Sequence of chain 1.A:
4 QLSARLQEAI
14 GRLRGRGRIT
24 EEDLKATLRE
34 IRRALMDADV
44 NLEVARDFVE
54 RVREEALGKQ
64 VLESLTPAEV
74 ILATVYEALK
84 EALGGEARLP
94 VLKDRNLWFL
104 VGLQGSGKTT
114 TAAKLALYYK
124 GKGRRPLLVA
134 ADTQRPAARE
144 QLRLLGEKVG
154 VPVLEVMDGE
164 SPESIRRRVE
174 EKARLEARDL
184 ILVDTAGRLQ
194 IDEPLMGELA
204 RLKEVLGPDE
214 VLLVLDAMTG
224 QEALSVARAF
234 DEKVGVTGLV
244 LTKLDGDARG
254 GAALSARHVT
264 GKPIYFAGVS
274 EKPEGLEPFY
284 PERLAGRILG

Binding-site contacts:
Ligand atom C5 contacts residue ARG286 of chain 1.A at 3.8 Å.
Ligand atom C3 contacts residue LEU247 of chain 1.A at 3.8 Å (hydrophobic).
Ligand atom C2 contacts residue ARG286 of chain 1.A at 3.4 Å.
Ligand atom O1 contacts residue ALA270 of chain 1.A at 3.5 Å.
Ligand atom C1 contacts residue ARG286 of chain 1.A at 4.4 Å.
Ligand atom N4 contacts residue ARG286 of chain 1.A at 3.3 Å.
Ligand atom C3 contacts residue VAL272 of chain 1.A at 3.9 Å (hydrophobic).
Ligand atom C6 contacts residue LEU287 of chain 1.A at 4.3 Å (hydrophobic).
Ligand atom C5 contacts residue LEU247 of chain 1.A at 3.9 Å (hydrophobic).
Ligand atom C2 contacts residue LEU247 of chain 1.A at 4.1 Å (hydrophobic).
Ligand atom O1 contacts residue PHE282 of chain 1.A at 4.0 Å.
Ligand atom O2 contacts residue PRO281 of chain 1.A at 4.1 Å.
Ligand atom O1 contacts residue TYR283 of chain 1.A at 3.4 Å.
Ligand atom N4 contacts residue SO41 of chain 1.J at 3.7 Å.
Ligand atom N1 contacts residue GLU280 of chain 1.A at 4.1 Å.
Ligand atom C5 contacts residue SO41 of chain 1.J at 3.9 Å.
Ligand atom N1 contacts residue LEU247 of chain 1.A at 4.0 Å.
Ligand atom O1 contacts residue PRO281 of chain 1.A at 3.0 Å (h-bond).
Ligand atom O2 contacts residue TYR283 of chain 1.A at 3.0 Å (h-bond).
Ligand atom C1 contacts residue PHE282 of chain 1.A at 4.2 Å (hydrophobic).
Ligand atom C2 contacts residue GLU280 of chain 1.A at 3.5 Å.
Ligand atom C1 contacts residue ALA270 of chain 1.A at 3.6 Å (hydrophobic).
Ligand atom N4 contacts residue ARG290 of chain 1.A at 3.6 Å.
Ligand atom N1 contacts residue ARG286 of chain 1.A at 3.8 Å.
Ligand atom O2 contacts residue ALA270 of chain 1.A at 3.8 Å.
Ligand atom O2 contacts residue PHE282 of chain 1.A at 3.2 Å.
Ligand atom C1 contacts residue TYR283 of chain 1.A at 3.8 Å (hydrophobic).
Ligand atom C6 contacts residue LEU247 of chain 1.A at 3.9 Å (hydrophobic).
Ligand atom C2 contacts residue ALA270 of chain 1.A at 4.0 Å (hydrophobic).
Ligand atom C1 contacts residue GLU280 of chain 1.A at 3.9 Å.
Ligand atom C6 contacts residue ARG286 of chain 1.A at 3.7 Å.
Ligand atom O1 contacts residue GLU280 of chain 1.A at 2.9 Å (salt-bridge).
Ligand atom C2 contacts residue VAL272 of chain 1.A at 3.8 Å (hydrophobic).
Ligand atom C3 contacts residue ARG286 of chain 1.A at 3.3 Å.
Ligand atom C1 contacts residue PRO281 of chain 1.A at 4.0 Å (hydrophobic).
Ligand atom N4 contacts residue LEU247 of chain 1.A at 4.0 Å.
Ligand atom N1 contacts residue ALA270 of chain 1.A at 4.0 Å.
Ligand atom C5 contacts residue ARG290 of chain 1.A at 4.0 Å.
Ligand atom C5 contacts residue LEU287 of chain 1.A at 4.1 Å (hydrophobic).

The small molecule below binds the protein below.
Small molecule (SMILES): O=C(O)N1CCNCC1